A protein and the small-molecule ligand that binds it are described below.
Small molecule (SMILES): CC(=O)N[C@@H]1[C@@H](O)[C@H](O)[C@@H](CO)O[C@H]1O

Binding-site contacts:
Ligand atom O7 contacts residue ASN280 of chain 1.C at 3.5 Å (h-bond).
Ligand atom N2 contacts residue GLU281 of chain 1.C at 3.5 Å (salt-bridge).
Ligand atom N2 contacts residue ASN282 of chain 1.C at 2.9 Å (h-bond).
Ligand atom N2 contacts residue ASN280 of chain 1.C at 4.5 Å.
Ligand atom O5 contacts residue ASN282 of chain 1.C at 2.4 Å (h-bond).
Ligand atom C7 contacts residue ASN280 of chain 1.C at 3.6 Å.
Ligand atom C7 contacts residue GLU281 of chain 1.C at 4.0 Å.
Ligand atom C8 contacts residue ASN280 of chain 1.C at 3.5 Å.
Ligand atom C7 contacts residue ASN282 of chain 1.C at 3.4 Å.
Ligand atom C1 contacts residue ASN282 of chain 1.C at 1.4 Å.
Ligand atom O7 contacts residue ASN282 of chain 1.C at 3.6 Å (h-bond).
Ligand atom C3 contacts residue ASN282 of chain 1.C at 3.8 Å.
Ligand atom C2 contacts residue ASN282 of chain 1.C at 2.5 Å.
Ligand atom C4 contacts residue ASN282 of chain 1.C at 4.2 Å.
Ligand atom C5 contacts residue ASN282 of chain 1.C at 3.7 Å.
Ligand atom C8 contacts residue ASN282 of chain 1.C at 4.5 Å.
Ligand atom C8 contacts residue GLU281 of chain 1.C at 3.3 Å.

Sequence of chain 1.C:
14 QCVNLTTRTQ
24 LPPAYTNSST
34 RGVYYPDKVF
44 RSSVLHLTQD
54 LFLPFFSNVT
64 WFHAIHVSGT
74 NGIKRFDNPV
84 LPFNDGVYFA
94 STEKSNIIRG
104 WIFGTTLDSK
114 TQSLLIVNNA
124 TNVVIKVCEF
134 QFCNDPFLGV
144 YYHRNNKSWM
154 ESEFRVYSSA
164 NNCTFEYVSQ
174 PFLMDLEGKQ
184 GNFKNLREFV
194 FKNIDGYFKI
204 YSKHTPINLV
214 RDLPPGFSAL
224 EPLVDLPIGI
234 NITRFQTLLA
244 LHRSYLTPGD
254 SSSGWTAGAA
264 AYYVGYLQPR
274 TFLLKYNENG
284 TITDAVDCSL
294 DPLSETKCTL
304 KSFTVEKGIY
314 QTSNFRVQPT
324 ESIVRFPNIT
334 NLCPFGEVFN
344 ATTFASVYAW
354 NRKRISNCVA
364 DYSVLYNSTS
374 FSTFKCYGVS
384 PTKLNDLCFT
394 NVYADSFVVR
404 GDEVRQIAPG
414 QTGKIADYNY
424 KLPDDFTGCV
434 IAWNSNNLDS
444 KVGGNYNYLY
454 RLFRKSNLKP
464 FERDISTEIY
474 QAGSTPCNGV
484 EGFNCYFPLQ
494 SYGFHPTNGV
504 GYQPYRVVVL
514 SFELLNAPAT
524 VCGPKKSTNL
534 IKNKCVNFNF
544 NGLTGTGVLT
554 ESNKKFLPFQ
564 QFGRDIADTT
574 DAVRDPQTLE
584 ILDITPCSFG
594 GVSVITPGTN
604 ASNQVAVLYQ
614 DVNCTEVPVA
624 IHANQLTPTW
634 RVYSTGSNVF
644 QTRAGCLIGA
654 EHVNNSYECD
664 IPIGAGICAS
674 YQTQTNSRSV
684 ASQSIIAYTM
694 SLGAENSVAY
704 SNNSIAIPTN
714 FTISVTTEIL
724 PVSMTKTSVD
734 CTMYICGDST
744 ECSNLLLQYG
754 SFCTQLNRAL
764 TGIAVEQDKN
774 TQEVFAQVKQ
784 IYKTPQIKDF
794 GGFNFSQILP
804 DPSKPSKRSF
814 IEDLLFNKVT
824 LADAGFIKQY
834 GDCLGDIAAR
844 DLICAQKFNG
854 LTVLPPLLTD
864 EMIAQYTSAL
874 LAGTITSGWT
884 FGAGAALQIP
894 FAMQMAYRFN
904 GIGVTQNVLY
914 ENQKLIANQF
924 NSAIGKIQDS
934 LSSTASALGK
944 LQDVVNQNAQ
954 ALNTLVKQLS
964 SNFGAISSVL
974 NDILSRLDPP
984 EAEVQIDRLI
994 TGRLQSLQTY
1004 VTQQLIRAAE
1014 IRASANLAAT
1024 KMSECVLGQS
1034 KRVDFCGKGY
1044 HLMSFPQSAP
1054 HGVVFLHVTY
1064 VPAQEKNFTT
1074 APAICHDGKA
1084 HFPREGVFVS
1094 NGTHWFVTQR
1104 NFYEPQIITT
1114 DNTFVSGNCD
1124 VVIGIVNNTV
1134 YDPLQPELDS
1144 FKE